A protein and the small-molecule ligand that binds it are described below.
Small molecule (SMILES): CC(=O)N[C@H]1[C@H](O[C@H]2[C@H](O)[C@@H](NC(C)=O)CO[C@@H]2CO)O[C@H](CO)[C@@H](O)[C@@H]1O

Binding-site contacts:
Ligand atom C7 contacts residue ASN359 of chain 1.C at 3.3 Å.
Ligand atom C2 contacts residue ASN359 of chain 1.C at 2.3 Å.
Ligand atom C3 contacts residue ASN359 of chain 1.C at 3.6 Å.
Ligand atom N2 contacts residue ASN359 of chain 1.C at 2.5 Å (h-bond).
Ligand atom O7 contacts residue ASN359 of chain 1.C at 3.6 Å.
Ligand atom C4 contacts residue ASN359 of chain 1.C at 4.3 Å.
Ligand atom C8 contacts residue GLN330 of chain 1.C at 4.1 Å.
Ligand atom O5 contacts residue ASN359 of chain 1.C at 2.7 Å (h-bond).
Ligand atom C5 contacts residue ASN359 of chain 1.C at 3.8 Å.
Ligand atom C1 contacts residue ASN359 of chain 1.C at 1.5 Å.
Ligand atom C8 contacts residue ASN359 of chain 1.C at 4.5 Å.

Sequence of chain 1.C:
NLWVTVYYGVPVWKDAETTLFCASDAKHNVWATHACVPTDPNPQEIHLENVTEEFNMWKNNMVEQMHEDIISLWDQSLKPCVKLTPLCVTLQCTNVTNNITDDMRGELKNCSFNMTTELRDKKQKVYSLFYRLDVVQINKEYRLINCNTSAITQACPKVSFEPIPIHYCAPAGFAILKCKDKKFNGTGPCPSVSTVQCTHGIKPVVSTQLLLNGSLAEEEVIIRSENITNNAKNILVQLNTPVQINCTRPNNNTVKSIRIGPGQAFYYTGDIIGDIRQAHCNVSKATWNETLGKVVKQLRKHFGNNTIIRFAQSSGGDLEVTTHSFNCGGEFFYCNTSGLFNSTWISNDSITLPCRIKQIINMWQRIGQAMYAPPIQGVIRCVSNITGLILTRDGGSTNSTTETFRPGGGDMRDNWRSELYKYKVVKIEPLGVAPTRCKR